A protein and the small-molecule ligand that binds it are described below.
Small molecule (SMILES): CCN(C(=O)c1cnc(C)nc1NCc1ccco1)[C@H]1CCCNC1

Sequence of chain 1.A:
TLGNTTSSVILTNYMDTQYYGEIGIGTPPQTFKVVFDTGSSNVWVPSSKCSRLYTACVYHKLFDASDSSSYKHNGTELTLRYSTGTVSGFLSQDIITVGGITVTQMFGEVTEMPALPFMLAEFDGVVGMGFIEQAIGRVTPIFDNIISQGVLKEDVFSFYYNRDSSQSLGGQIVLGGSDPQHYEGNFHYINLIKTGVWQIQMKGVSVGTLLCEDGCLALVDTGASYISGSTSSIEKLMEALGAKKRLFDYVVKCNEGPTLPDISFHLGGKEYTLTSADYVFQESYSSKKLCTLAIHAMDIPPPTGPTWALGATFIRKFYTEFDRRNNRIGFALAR

Binding-site contacts:
Ligand atom O25 contacts residue SER230 of chain 1.A at 3.3 Å (h-bond).
Ligand atom C7 contacts residue ASP226 of chain 1.A at 3.4 Å.
Ligand atom C21 contacts residue GLY228 of chain 1.A at 3.0 Å.
Ligand atom C10 contacts residue THR85 of chain 1.A at 3.7 Å.
Ligand atom C22 contacts residue GLY228 of chain 1.A at 3.5 Å.
Ligand atom O25 contacts residue ALA229 of chain 1.A at 3.2 Å.
Ligand atom C5 contacts residue TYR83 of chain 1.A at 3.6 Å (hydrophobic).
Ligand atom O11 contacts residue GLY228 of chain 1.A at 3.4 Å (h-bond).
Ligand atom C24 contacts residue ALA229 of chain 1.A at 3.5 Å (hydrophobic).
Ligand atom C23 contacts residue THR227 of chain 1.A at 3.2 Å.
Ligand atom O25 contacts residue THR18 of chain 1.A at 3.1 Å (h-bond).
Ligand atom C23 contacts residue GLY228 of chain 1.A at 3.8 Å.
Ligand atom C21 contacts residue THR18 of chain 1.A at 3.2 Å.
Ligand atom C22 contacts residue VAL36 of chain 1.A at 3.4 Å (hydrophobic).
Ligand atom C6 contacts residue TYR83 of chain 1.A at 3.7 Å (hydrophobic).
Ligand atom N8 contacts residue ASP38 of chain 1.A at 2.8 Å (salt-bridge).
Ligand atom N17 contacts residue PHE124 of chain 1.A at 3.5 Å.
Ligand atom N19 contacts residue GLY228 of chain 1.A at 2.8 Å (h-bond).
Ligand atom C24 contacts residue GLY228 of chain 1.A at 3.5 Å.
Ligand atom C24 contacts residue THR227 of chain 1.A at 3.1 Å.
Ligand atom O25 contacts residue GLY228 of chain 1.A at 3.1 Å (h-bond).
Ligand atom C7 contacts residue ASP38 of chain 1.A at 3.3 Å.
Ligand atom N3 contacts residue GLY228 of chain 1.A at 3.7 Å.
Ligand atom N8 contacts residue ASP226 of chain 1.A at 2.7 Å (salt-bridge).
Ligand atom C9 contacts residue GLY228 of chain 1.A at 3.3 Å.
Ligand atom C22 contacts residue TYR20 of chain 1.A at 3.7 Å (hydrophobic).
Ligand atom C20 contacts residue SER230 of chain 1.A at 3.6 Å.
Ligand atom C20 contacts residue GLY228 of chain 1.A at 3.5 Å.
Ligand atom C1 contacts residue VAL127 of chain 1.A at 3.8 Å (hydrophobic).
Ligand atom C10 contacts residue GLY228 of chain 1.A at 3.5 Å.
Ligand atom C4 contacts residue GLY228 of chain 1.A at 3.8 Å.
Ligand atom C13 contacts residue THR85 of chain 1.A at 3.4 Å.
Ligand atom C16 contacts residue GLN19 of chain 1.A at 3.9 Å.
Ligand atom C23 contacts residue TYR20 of chain 1.A at 3.5 Å (hydrophobic).
Ligand atom C7 contacts residue GLY40 of chain 1.A at 3.7 Å.
Ligand atom C21 contacts residue GLN19 of chain 1.A at 3.9 Å.
Ligand atom C9 contacts residue ASP38 of chain 1.A at 3.2 Å.
Ligand atom N3 contacts residue THR85 of chain 1.A at 3.8 Å.
Ligand atom C20 contacts residue THR18 of chain 1.A at 3.3 Å.
Ligand atom C23 contacts residue VAL36 of chain 1.A at 3.6 Å (hydrophobic).